Binding-site contacts:
Ligand atom C7 contacts residue ASN282 of chain 1.A at 4.2 Å.
Ligand atom O5 contacts residue GLU281 of chain 1.A at 3.6 Å.
Ligand atom O5 contacts residue ASN282 of chain 1.A at 2.4 Å (h-bond).
Ligand atom C5 contacts residue GLU281 of chain 1.A at 3.8 Å.
Ligand atom C2 contacts residue LYS558 of chain 1.C at 4.2 Å.
Ligand atom C6 contacts residue GLU281 of chain 1.A at 2.7 Å.
Ligand atom O6 contacts residue ASN280 of chain 1.A at 3.3 Å (h-bond).
Ligand atom C4 contacts residue ASN282 of chain 1.A at 4.2 Å.
Ligand atom O5 contacts residue ASN280 of chain 1.A at 3.8 Å.
Ligand atom C3 contacts residue ASN282 of chain 1.A at 3.8 Å.
Ligand atom N2 contacts residue LYS558 of chain 1.C at 3.8 Å.
Ligand atom O6 contacts residue GLU281 of chain 1.A at 2.1 Å (salt-bridge).
Ligand atom C1 contacts residue ASN282 of chain 1.A at 1.4 Å.
Ligand atom N2 contacts residue ASN282 of chain 1.A at 2.9 Å (h-bond).
Ligand atom O7 contacts residue LYS558 of chain 1.C at 3.8 Å.
Ligand atom C6 contacts residue ASN280 of chain 1.A at 4.5 Å.
Ligand atom C8 contacts residue LYS558 of chain 1.C at 4.1 Å.
Ligand atom C1 contacts residue ASN280 of chain 1.A at 4.5 Å.
Ligand atom C7 contacts residue LYS558 of chain 1.C at 3.6 Å.
Ligand atom C2 contacts residue ASN282 of chain 1.A at 2.5 Å.
Ligand atom C5 contacts residue ASN282 of chain 1.A at 3.7 Å.

A small-molecule ligand and the protein it binds are described below.
Small molecule (SMILES): CC(=O)N[C@@H]1[C@@H](O)[C@H](O)[C@@H](CO)O[C@H]1O

Sequence of chain 1.A:
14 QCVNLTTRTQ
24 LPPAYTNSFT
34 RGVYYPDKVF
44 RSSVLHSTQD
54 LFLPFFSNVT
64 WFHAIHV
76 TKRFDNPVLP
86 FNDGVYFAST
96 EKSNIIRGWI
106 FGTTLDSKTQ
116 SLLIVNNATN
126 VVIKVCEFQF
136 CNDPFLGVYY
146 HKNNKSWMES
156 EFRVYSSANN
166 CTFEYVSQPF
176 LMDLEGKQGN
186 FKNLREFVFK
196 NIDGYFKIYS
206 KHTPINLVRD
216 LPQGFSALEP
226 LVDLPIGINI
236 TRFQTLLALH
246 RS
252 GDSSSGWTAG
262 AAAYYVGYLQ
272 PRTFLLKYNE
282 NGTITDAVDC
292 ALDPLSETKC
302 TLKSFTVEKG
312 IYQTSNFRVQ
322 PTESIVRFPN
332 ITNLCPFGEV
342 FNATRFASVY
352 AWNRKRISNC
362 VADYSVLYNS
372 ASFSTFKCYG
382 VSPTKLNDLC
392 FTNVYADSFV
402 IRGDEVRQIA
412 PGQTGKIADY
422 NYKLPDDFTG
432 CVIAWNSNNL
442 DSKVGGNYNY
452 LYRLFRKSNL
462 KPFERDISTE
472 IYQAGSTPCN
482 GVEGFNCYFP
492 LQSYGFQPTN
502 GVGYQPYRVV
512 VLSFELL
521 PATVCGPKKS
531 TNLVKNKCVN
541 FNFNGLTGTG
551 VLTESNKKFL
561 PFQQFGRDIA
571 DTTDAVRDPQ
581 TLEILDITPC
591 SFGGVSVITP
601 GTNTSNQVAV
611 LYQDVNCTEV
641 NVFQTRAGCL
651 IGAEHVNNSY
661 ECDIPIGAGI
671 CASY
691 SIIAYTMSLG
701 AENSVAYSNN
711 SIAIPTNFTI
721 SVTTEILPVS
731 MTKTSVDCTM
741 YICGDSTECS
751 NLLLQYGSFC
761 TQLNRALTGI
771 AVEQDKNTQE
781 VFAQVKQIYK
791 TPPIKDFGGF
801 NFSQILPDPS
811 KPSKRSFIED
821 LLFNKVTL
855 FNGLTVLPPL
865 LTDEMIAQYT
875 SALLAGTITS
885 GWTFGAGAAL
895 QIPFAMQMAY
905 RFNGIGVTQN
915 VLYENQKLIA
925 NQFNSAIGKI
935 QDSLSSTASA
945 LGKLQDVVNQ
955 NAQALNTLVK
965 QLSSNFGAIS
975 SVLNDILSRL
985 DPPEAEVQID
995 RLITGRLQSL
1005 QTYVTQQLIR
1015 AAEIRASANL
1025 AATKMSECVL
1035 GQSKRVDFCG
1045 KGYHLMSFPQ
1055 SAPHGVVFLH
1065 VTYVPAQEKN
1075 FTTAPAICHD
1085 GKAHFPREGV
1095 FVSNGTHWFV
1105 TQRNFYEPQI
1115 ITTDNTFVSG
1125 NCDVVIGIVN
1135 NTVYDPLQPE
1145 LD

Sequence of chain 1.C:
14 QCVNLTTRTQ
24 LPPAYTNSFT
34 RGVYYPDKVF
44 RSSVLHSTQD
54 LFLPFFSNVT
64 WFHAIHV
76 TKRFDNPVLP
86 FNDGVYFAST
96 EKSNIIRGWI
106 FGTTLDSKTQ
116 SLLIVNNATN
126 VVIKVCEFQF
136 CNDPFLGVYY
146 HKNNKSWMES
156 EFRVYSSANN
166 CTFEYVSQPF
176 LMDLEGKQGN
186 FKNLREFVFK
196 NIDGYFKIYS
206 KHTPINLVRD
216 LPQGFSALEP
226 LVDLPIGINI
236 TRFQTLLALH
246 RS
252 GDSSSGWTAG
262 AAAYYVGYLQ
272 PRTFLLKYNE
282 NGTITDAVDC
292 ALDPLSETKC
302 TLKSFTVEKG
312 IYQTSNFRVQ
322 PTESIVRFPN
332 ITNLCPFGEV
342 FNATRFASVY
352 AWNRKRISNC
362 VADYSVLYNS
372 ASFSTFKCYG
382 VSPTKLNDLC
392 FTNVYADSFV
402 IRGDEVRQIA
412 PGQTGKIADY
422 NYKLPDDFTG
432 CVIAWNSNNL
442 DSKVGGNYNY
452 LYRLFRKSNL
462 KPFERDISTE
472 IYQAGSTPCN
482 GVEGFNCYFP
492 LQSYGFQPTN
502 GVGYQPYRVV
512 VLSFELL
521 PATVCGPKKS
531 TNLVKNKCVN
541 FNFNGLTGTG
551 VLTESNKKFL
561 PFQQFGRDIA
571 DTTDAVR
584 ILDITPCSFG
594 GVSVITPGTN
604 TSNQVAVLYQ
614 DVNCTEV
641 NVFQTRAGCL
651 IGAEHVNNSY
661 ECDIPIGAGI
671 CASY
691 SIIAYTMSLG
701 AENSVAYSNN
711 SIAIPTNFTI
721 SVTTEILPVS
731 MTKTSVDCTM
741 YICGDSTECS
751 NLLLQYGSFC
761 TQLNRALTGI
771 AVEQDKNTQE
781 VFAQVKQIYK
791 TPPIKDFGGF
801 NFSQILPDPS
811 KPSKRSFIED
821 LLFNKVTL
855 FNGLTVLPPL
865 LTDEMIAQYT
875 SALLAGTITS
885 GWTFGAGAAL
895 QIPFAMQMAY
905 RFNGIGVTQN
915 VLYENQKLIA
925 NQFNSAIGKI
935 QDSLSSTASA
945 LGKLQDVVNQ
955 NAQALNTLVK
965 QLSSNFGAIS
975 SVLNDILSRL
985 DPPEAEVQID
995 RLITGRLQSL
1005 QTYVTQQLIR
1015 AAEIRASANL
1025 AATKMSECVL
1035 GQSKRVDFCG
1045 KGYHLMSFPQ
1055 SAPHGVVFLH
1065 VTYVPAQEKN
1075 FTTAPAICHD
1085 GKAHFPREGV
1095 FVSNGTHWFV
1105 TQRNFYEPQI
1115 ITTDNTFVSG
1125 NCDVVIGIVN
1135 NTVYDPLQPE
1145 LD